Binding-site contacts:
Ligand atom C9 contacts residue VAL96 of chain 1.B at 3.5 Å (hydrophobic).
Ligand atom C15 contacts residue GLY249 of chain 1.B at 3.4 Å.
Ligand atom C16 contacts residue HEM1 of chain 1.G at 3.2 Å.
Ligand atom C10 contacts residue LEU77 of chain 1.B at 3.4 Å (hydrophobic).
Ligand atom C14 contacts residue HEM1 of chain 1.G at 3.5 Å.
Ligand atom C5 contacts residue ALA241 of chain 1.B at 3.7 Å (hydrophobic).
Ligand atom O1 contacts residue VAL96 of chain 1.B at 3.9 Å.
Ligand atom C7 contacts residue THR245 of chain 1.B at 3.6 Å.
Ligand atom C19 contacts residue VAL96 of chain 1.B at 4.2 Å (hydrophobic).
Ligand atom C8 contacts residue VAL96 of chain 1.B at 3.9 Å (hydrophobic).
Ligand atom C16 contacts residue VAL296 of chain 1.B at 4.0 Å (hydrophobic).
Ligand atom C9 contacts residue MET97 of chain 1.B at 3.5 Å (hydrophobic).
Ligand atom C7 contacts residue PRO94 of chain 1.B at 3.6 Å (hydrophobic).
Ligand atom N2 contacts residue THR248 of chain 1.B at 3.9 Å.
Ligand atom S contacts residue LEU77 of chain 1.B at 3.9 Å.
Ligand atom C8 contacts residue THR248 of chain 1.B at 4.1 Å.
Ligand atom C18 contacts residue THR248 of chain 1.B at 4.0 Å.
Ligand atom N3 contacts residue GLY249 of chain 1.B at 2.8 Å (h-bond).
Ligand atom C18 contacts residue VAL96 of chain 1.B at 4.1 Å (hydrophobic).
Ligand atom C16 contacts residue GLY249 of chain 1.B at 3.7 Å.
Ligand atom C19 contacts residue THR248 of chain 1.B at 3.3 Å.
Ligand atom C4 contacts residue PHE244 of chain 1.B at 3.6 Å (hydrophobic).
Ligand atom S contacts residue LEU299 of chain 1.B at 3.8 Å.
Ligand atom C5 contacts residue THR245 of chain 1.B at 4.1 Å.
Ligand atom C14 contacts residue GLY249 of chain 1.B at 3.6 Å.
Ligand atom C5 contacts residue PHE244 of chain 1.B at 3.4 Å (hydrophobic).
Ligand atom O1 contacts residue PRO94 of chain 1.B at 3.1 Å.
Ligand atom C10 contacts residue VAL96 of chain 1.B at 3.4 Å (hydrophobic).
Ligand atom N1 contacts residue PHE244 of chain 1.B at 3.6 Å.
Ligand atom C15 contacts residue HEM1 of chain 1.G at 3.0 Å.
Ligand atom C17 contacts residue VAL296 of chain 1.B at 4.0 Å (hydrophobic).
Ligand atom C17 contacts residue HEM1 of chain 1.G at 4.1 Å.
Ligand atom C11 contacts residue VAL96 of chain 1.B at 3.7 Å (hydrophobic).
Ligand atom C7 contacts residue THR248 of chain 1.B at 4.0 Å.
Ligand atom C6 contacts residue PRO94 of chain 1.B at 4.0 Å (hydrophobic).
Ligand atom C13 contacts residue VAL96 of chain 1.B at 3.7 Å (hydrophobic).
Ligand atom N3 contacts residue HEM1 of chain 1.G at 2.1 Å.
Ligand atom O1 contacts residue THR245 of chain 1.B at 2.5 Å (h-bond).
Ligand atom C10 contacts residue MET97 of chain 1.B at 4.1 Å (hydrophobic).
Ligand atom C11 contacts residue LEU77 of chain 1.B at 4.1 Å (hydrophobic).

Sequence of chain 1.B:
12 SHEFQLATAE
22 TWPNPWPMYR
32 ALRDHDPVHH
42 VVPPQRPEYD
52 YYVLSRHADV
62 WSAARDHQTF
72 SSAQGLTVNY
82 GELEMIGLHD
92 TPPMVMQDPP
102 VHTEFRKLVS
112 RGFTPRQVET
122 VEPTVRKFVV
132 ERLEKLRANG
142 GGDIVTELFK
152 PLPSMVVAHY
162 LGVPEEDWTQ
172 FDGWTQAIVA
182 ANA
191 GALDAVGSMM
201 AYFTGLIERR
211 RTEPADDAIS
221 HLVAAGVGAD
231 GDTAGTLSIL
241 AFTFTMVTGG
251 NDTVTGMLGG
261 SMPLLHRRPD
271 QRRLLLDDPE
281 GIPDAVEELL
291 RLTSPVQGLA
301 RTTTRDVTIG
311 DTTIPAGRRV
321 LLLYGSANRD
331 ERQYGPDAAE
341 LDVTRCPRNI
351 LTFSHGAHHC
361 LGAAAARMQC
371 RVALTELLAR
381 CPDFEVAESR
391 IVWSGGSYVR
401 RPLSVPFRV

The protein below binds the small molecule below.
Small molecule (SMILES): Nc1ccc(Sc2ccc(N3C(=O)c4ccc(N)cc4C3=O)cc2)cc1